A protein and the small-molecule ligand that binds it are described below.
Small molecule (SMILES): N#Cc1cc(Br)ccc1Oc1ccc(Cl)cc1O

Binding-site contacts:
Ligand atom O1 contacts residue SER223 of chain 1.A at 4.0 Å.
Ligand atom C3 contacts residue SER223 of chain 1.A at 3.8 Å.
Ligand atom CL1 contacts residue NAP1 of chain 1.J at 3.6 Å.
Ligand atom C11 contacts residue NAP1 of chain 1.J at 3.5 Å.
Ligand atom BR1 contacts residue ALA123 of chain 1.A at 3.1 Å.
Ligand atom C10 contacts residue TYR183 of chain 1.A at 3.5 Å (hydrophobic).
Ligand atom C3 contacts residue MET186 of chain 1.A at 3.8 Å (hydrophobic).
Ligand atom C1 contacts residue NAP1 of chain 1.J at 3.8 Å.
Ligand atom C11 contacts residue TYR183 of chain 1.A at 3.5 Å (hydrophobic).
Ligand atom C9 contacts residue NAP1 of chain 1.J at 3.4 Å.
Ligand atom O2 contacts residue NAP1 of chain 1.J at 2.6 Å (h-bond).
Ligand atom C13 contacts residue ALA224 of chain 1.A at 3.9 Å (hydrophobic).
Ligand atom C1 contacts residue ALA121 of chain 1.A at 3.4 Å (hydrophobic).
Ligand atom C4 contacts residue MET186 of chain 1.A at 3.7 Å (hydrophobic).
Ligand atom C13 contacts residue VAL227 of chain 1.A at 3.9 Å (hydrophobic).
Ligand atom O2 contacts residue LYS190 of chain 1.A at 3.9 Å.
Ligand atom C5 contacts residue MET186 of chain 1.A at 4.0 Å (hydrophobic).
Ligand atom C6 contacts residue VAL227 of chain 1.A at 3.8 Å (hydrophobic).
Ligand atom C10 contacts residue NAP1 of chain 1.J at 3.4 Å.
Ligand atom C2 contacts residue SER223 of chain 1.A at 3.3 Å.
Ligand atom N1 contacts residue ALA121 of chain 1.A at 3.2 Å (h-bond).
Ligand atom O1 contacts residue NAP1 of chain 1.J at 3.2 Å (h-bond).
Ligand atom C11 contacts residue TYR173 of chain 1.A at 3.9 Å (hydrophobic).
Ligand atom C12 contacts residue NAP1 of chain 1.J at 3.4 Å.
Ligand atom N1 contacts residue NAP1 of chain 1.J at 3.4 Å (h-bond).
Ligand atom CL1 contacts residue TYR173 of chain 1.A at 3.5 Å.
Ligand atom C1 contacts residue SER223 of chain 1.A at 3.3 Å.
Ligand atom C5 contacts residue SER223 of chain 1.A at 3.9 Å.
Ligand atom C13 contacts residue NAP1 of chain 1.J at 3.1 Å.
Ligand atom CL1 contacts residue PHE230 of chain 1.A at 3.8 Å.
Ligand atom C3 contacts residue ALA121 of chain 1.A at 3.8 Å (hydrophobic).
Ligand atom C7 contacts residue NAP1 of chain 1.J at 3.9 Å.
Ligand atom C13 contacts residue PHE230 of chain 1.A at 4.0 Å (hydrophobic).
Ligand atom C8 contacts residue NAP1 of chain 1.J at 3.3 Å.
Ligand atom N1 contacts residue SER223 of chain 1.A at 3.6 Å.
Ligand atom C7 contacts residue SER223 of chain 1.A at 3.7 Å.
Ligand atom C9 contacts residue ALA224 of chain 1.A at 3.7 Å (hydrophobic).
Ligand atom O2 contacts residue TYR183 of chain 1.A at 2.6 Å (h-bond).
Ligand atom C6 contacts residue SER223 of chain 1.A at 3.8 Å.
Ligand atom BR1 contacts residue LEU128 of chain 1.A at 3.5 Å.

Sequence of chain 1.A:
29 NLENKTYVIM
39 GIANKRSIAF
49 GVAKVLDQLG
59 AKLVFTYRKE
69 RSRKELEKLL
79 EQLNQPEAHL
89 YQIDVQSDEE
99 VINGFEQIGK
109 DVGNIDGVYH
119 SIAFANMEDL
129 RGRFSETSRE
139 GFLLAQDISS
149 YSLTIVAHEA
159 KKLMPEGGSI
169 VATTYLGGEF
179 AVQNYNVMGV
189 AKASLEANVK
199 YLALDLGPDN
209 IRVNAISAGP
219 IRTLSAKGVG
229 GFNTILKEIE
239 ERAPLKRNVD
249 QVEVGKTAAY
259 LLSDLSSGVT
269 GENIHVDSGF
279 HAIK